Binding-site contacts:
Ligand atom O7 contacts residue ASN145 of chain 1.D at 2.9 Å (h-bond).
Ligand atom C3 contacts residue ASN145 of chain 1.D at 3.8 Å.
Ligand atom O6 contacts residue GLY146 of chain 1.D at 4.1 Å.
Ligand atom N2 contacts residue GLU160 of chain 1.D at 3.8 Å.
Ligand atom C7 contacts residue ASN145 of chain 1.D at 3.2 Å.
Ligand atom O5 contacts residue ASN145 of chain 1.D at 2.3 Å (h-bond).
Ligand atom C5 contacts residue LYS159 of chain 1.D at 3.9 Å.
Ligand atom C8 contacts residue ASN145 of chain 1.D at 4.5 Å.
Ligand atom C1 contacts residue ASN145 of chain 1.D at 1.4 Å.
Ligand atom O5 contacts residue GLU160 of chain 1.D at 4.4 Å.
Ligand atom C8 contacts residue GLU160 of chain 1.D at 4.0 Å.
Ligand atom C7 contacts residue GLU160 of chain 1.D at 4.0 Å.
Ligand atom C1 contacts residue GLU160 of chain 1.D at 3.8 Å.
Ligand atom C6 contacts residue LYS159 of chain 1.D at 4.1 Å.
Ligand atom C2 contacts residue ASN145 of chain 1.D at 2.4 Å.
Ligand atom O6 contacts residue ASN145 of chain 1.D at 4.1 Å.
Ligand atom C5 contacts residue ASN145 of chain 1.D at 3.6 Å.
Ligand atom C4 contacts residue ASN145 of chain 1.D at 4.1 Å.
Ligand atom N2 contacts residue ASN145 of chain 1.D at 3.0 Å (h-bond).

Sequence of chain 1.D:
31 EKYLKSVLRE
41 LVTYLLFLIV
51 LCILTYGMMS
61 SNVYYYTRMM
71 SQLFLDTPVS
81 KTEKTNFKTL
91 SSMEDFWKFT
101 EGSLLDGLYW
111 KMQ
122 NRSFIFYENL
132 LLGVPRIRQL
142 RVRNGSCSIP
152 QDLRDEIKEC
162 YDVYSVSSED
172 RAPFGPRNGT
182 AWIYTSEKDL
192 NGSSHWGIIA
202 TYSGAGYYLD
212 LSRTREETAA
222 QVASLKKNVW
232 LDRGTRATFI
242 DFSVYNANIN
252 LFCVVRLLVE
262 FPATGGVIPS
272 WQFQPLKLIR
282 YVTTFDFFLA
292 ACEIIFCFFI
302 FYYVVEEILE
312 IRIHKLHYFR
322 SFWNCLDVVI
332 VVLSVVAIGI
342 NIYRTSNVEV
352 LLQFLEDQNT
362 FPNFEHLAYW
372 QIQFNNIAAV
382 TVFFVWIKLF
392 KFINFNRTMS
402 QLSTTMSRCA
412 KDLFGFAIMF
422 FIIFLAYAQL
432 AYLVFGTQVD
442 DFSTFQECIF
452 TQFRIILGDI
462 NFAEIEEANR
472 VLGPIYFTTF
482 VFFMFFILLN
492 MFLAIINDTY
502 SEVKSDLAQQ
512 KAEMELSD

The protein below binds the small molecule below.
Small molecule (SMILES): CC(=O)N[C@@H]1[C@@H](O)[C@H](O)[C@@H](CO)O[C@H]1O